A protein and the small-molecule ligand that binds it are described below.
Small molecule (SMILES): CC(=O)N[C@@H](C=O)[C@@H](O)[C@H](O)[C@H](O)COP(=O)([O-])[O-]

Sequence of chain 2.C:
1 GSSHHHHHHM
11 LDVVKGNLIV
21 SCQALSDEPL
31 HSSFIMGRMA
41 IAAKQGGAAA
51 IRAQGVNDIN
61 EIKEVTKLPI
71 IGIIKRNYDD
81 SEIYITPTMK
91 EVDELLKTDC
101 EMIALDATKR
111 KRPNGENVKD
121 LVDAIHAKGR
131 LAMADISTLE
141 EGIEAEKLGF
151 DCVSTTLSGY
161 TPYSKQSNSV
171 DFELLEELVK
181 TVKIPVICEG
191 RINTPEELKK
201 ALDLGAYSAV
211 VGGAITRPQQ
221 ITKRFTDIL

Binding-site contacts:
Ligand atom N2 contacts residue THR156 of chain 2.C at 3.8 Å.
Ligand atom O5 contacts residue GLU189 of chain 2.C at 2.3 Å (salt-bridge).
Ligand atom O5 contacts residue THR156 of chain 2.C at 3.8 Å.
Ligand atom C8 contacts residue LEU157 of chain 2.C at 3.8 Å (hydrophobic).
Ligand atom C3 contacts residue LYS75 of chain 2.C at 2.9 Å.
Ligand atom C7 contacts residue TYR84 of chain 2.C at 3.3 Å (hydrophobic).
Ligand atom C6 contacts residue GLU189 of chain 2.C at 3.8 Å.
Ligand atom O1 contacts residue GLN23 of chain 2.C at 3.1 Å (h-bond).
Ligand atom C1 contacts residue THR156 of chain 2.C at 3.9 Å.
Ligand atom O3P contacts residue VAL211 of chain 2.C at 3.8 Å.
Ligand atom O2P contacts residue ARG191 of chain 2.C at 2.7 Å (salt-bridge).
Ligand atom P contacts residue GLY213 of chain 2.C at 3.8 Å.
Ligand atom C8 contacts residue TYR160 of chain 2.C at 3.4 Å (hydrophobic).
Ligand atom C5 contacts residue GLU189 of chain 2.C at 3.3 Å.
Ligand atom O7 contacts residue TYR84 of chain 2.C at 2.7 Å (h-bond).
Ligand atom C2 contacts residue LYS75 of chain 2.C at 3.1 Å.
Ligand atom C1 contacts residue ARG52 of chain 2.C at 3.4 Å.
Ligand atom O6 contacts residue GLY190 of chain 2.C at 3.9 Å.
Ligand atom O1 contacts residue ILE73 of chain 2.C at 3.3 Å.
Ligand atom O3 contacts residue LYS75 of chain 2.C at 2.6 Å (salt-bridge).
Ligand atom O1 contacts residue ARG52 of chain 2.C at 2.9 Å (salt-bridge).
Ligand atom O4 contacts residue ARG217 of chain 2.C at 2.9 Å (salt-bridge).
Ligand atom O2P contacts residue GLY190 of chain 2.C at 3.7 Å.
Ligand atom C1 contacts residue ILE85 of chain 2.C at 3.7 Å (hydrophobic).
Ligand atom O1P contacts residue ARG217 of chain 2.C at 3.8 Å.
Ligand atom O1P contacts residue GLY212 of chain 2.C at 3.7 Å.
Ligand atom C6 contacts residue GLY212 of chain 2.C at 3.9 Å.
Ligand atom C2 contacts residue THR156 of chain 2.C at 3.8 Å.
Ligand atom O1 contacts residue GLU189 of chain 2.C at 4.0 Å.
Ligand atom N2 contacts residue LYS75 of chain 2.C at 3.9 Å.
Ligand atom C5 contacts residue SER21 of chain 2.C at 3.9 Å.
Ligand atom O3P contacts residue GLY212 of chain 2.C at 2.8 Å (h-bond).
Ligand atom P contacts residue ARG191 of chain 2.C at 3.9 Å.
Ligand atom C8 contacts residue TYR84 of chain 2.C at 3.3 Å (hydrophobic).
Ligand atom O3P contacts residue GLY213 of chain 2.C at 3.6 Å.
Ligand atom O7 contacts residue LYS75 of chain 2.C at 3.5 Å (salt-bridge).
Ligand atom C1 contacts residue LYS75 of chain 2.C at 2.6 Å.
Ligand atom O1 contacts residue LYS75 of chain 2.C at 2.9 Å (salt-bridge).
Ligand atom P contacts residue GLY212 of chain 2.C at 3.8 Å.
Ligand atom O1P contacts residue GLY213 of chain 2.C at 3.1 Å (h-bond).